Sequence of chain 1.A:
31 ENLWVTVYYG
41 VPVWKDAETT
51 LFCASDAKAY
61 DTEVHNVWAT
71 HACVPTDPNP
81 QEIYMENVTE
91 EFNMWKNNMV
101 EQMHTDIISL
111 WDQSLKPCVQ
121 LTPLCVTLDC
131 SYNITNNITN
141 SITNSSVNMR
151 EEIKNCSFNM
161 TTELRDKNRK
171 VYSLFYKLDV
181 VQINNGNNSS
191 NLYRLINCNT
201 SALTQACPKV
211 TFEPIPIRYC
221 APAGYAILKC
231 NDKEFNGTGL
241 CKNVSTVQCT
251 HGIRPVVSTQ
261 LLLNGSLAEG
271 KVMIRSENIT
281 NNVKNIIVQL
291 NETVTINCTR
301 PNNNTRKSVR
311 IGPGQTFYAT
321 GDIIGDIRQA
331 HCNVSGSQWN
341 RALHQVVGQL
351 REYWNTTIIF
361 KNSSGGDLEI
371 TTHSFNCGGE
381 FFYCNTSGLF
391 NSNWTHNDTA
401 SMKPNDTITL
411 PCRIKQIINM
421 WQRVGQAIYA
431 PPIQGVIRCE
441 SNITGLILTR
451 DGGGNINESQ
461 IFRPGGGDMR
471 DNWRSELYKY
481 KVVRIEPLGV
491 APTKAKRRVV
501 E

The protein below binds the small molecule below.
Small molecule (SMILES): CC(=O)N[C@@H]1[C@@H](O)[C@H](O)[C@@H](CO)O[C@H]1O

Binding-site contacts:
Ligand atom O5 contacts residue ASN187 of chain 1.A at 2.4 Å (h-bond).
Ligand atom C5 contacts residue ASN187 of chain 1.A at 3.7 Å.
Ligand atom C2 contacts residue ASN187 of chain 1.A at 2.5 Å.
Ligand atom C3 contacts residue ASN187 of chain 1.A at 3.8 Å.
Ligand atom C7 contacts residue ASN187 of chain 1.A at 3.4 Å.
Ligand atom C8 contacts residue ASN187 of chain 1.A at 3.6 Å.
Ligand atom O7 contacts residue GLY186 of chain 1.A at 4.3 Å.
Ligand atom O6 contacts residue ASN187 of chain 1.A at 3.8 Å.
Ligand atom N2 contacts residue ASN187 of chain 1.A at 2.9 Å (h-bond).
Ligand atom C1 contacts residue ASN187 of chain 1.A at 1.4 Å.
Ligand atom C8 contacts residue GLY186 of chain 1.A at 4.4 Å.
Ligand atom O7 contacts residue ASN187 of chain 1.A at 4.3 Å.
Ligand atom C4 contacts residue ASN187 of chain 1.A at 4.3 Å.